Binding-site contacts:
Ligand atom CD2 contacts residue GLN1063 of chain 8.QA at 3.6 Å.
Ligand atom CG contacts residue ALA1120 of chain 8.QA at 4.4 Å (hydrophobic).
Ligand atom CE1 contacts residue ASN1072 of chain 8.QA at 3.3 Å.
Ligand atom OH contacts residue GLN1063 of chain 8.QA at 3.7 Å.
Ligand atom CG contacts residue HIS1126 of chain 8.QA at 4.3 Å.
Ligand atom CD2 contacts residue PHE1125 of chain 8.QA at 4.2 Å (hydrophobic).
Ligand atom OH contacts residue ASN1072 of chain 8.QA at 3.1 Å (h-bond).
Ligand atom O contacts residue VAL1202 of chain 8.QA at 3.2 Å.
Ligand atom O contacts residue HIS1126 of chain 8.QA at 3.3 Å (h-bond).
Ligand atom CD1 contacts residue ASN1122 of chain 8.QA at 4.3 Å.
Ligand atom CE2 contacts residue GLN1063 of chain 8.QA at 3.3 Å.
Ligand atom CE2 contacts residue ASN1072 of chain 8.QA at 4.4 Å.
Ligand atom CZ contacts residue GLN1063 of chain 8.QA at 4.1 Å.
Ligand atom CE1 contacts residue THR1121 of chain 8.QA at 3.9 Å.
Ligand atom SD contacts residue ASN1072 of chain 8.QA at 3.7 Å.
Ligand atom CZ contacts residue ASN1072 of chain 8.QA at 3.5 Å.
Ligand atom CD2 contacts residue ALA1120 of chain 8.QA at 3.5 Å (hydrophobic).
Ligand atom CD1 contacts residue THR1121 of chain 8.QA at 3.0 Å.
Ligand atom O contacts residue GLN1063 of chain 8.QA at 2.9 Å (h-bond).
Ligand atom CD2 contacts residue LEU1129 of chain 8.QA at 4.2 Å (hydrophobic).
Ligand atom CD2 contacts residue THR1121 of chain 8.QA at 4.3 Å.
Ligand atom OH contacts residue HIS1068 of chain 8.QA at 3.8 Å.
Ligand atom C contacts residue GLN1063 of chain 8.QA at 3.9 Å.
Ligand atom CG contacts residue GLN1063 of chain 8.QA at 4.3 Å.
Ligand atom CA contacts residue GLN1063 of chain 8.QA at 4.3 Å.
Ligand atom C contacts residue VAL1202 of chain 8.QA at 4.2 Å (hydrophobic).
Ligand atom CG2 contacts residue GLN1063 of chain 8.QA at 3.3 Å.
Ligand atom CD1 contacts residue GLN1063 of chain 8.QA at 3.8 Å.
Ligand atom CA contacts residue HIS1126 of chain 8.QA at 4.3 Å.
Ligand atom CB contacts residue THR1121 of chain 8.QA at 3.3 Å.
Ligand atom O contacts residue THR1121 of chain 8.QA at 4.0 Å.
Ligand atom CD1 contacts residue ALA1120 of chain 8.QA at 4.3 Å (hydrophobic).
Ligand atom C contacts residue HIS1126 of chain 8.QA at 4.0 Å.
Ligand atom CG contacts residue ASN1072 of chain 8.QA at 4.2 Å.
Ligand atom CD1 contacts residue PHE1125 of chain 8.QA at 3.6 Å (hydrophobic).
Ligand atom CG contacts residue THR1121 of chain 8.QA at 3.3 Å.
Ligand atom CB contacts residue GLN1063 of chain 8.QA at 4.5 Å.
Ligand atom CD2 contacts residue THR1121 of chain 8.QA at 4.0 Å.
Ligand atom CD1 contacts residue ASN1072 of chain 8.QA at 4.0 Å.
Ligand atom CD2 contacts residue HIS1126 of chain 8.QA at 3.4 Å.

This small molecule binds to this protein.
Small molecule (SMILES): CC[C@H](C)[C@H](N)C(=O)N[C@@H](CC(C)C)C(=O)N1CCC[C@H]1C(=O)N[C@@H](CCSC)C(=O)N[C@@H](Cc1ccc(O)cc1)C(=O)N[C@@H](CCCCN)C(=O)N[C@@H](CC(C)C)C(=O)N[C@@H](CO)C(=O)N1CCC[C@H]1C=O

Sequence of chain 8.QA:
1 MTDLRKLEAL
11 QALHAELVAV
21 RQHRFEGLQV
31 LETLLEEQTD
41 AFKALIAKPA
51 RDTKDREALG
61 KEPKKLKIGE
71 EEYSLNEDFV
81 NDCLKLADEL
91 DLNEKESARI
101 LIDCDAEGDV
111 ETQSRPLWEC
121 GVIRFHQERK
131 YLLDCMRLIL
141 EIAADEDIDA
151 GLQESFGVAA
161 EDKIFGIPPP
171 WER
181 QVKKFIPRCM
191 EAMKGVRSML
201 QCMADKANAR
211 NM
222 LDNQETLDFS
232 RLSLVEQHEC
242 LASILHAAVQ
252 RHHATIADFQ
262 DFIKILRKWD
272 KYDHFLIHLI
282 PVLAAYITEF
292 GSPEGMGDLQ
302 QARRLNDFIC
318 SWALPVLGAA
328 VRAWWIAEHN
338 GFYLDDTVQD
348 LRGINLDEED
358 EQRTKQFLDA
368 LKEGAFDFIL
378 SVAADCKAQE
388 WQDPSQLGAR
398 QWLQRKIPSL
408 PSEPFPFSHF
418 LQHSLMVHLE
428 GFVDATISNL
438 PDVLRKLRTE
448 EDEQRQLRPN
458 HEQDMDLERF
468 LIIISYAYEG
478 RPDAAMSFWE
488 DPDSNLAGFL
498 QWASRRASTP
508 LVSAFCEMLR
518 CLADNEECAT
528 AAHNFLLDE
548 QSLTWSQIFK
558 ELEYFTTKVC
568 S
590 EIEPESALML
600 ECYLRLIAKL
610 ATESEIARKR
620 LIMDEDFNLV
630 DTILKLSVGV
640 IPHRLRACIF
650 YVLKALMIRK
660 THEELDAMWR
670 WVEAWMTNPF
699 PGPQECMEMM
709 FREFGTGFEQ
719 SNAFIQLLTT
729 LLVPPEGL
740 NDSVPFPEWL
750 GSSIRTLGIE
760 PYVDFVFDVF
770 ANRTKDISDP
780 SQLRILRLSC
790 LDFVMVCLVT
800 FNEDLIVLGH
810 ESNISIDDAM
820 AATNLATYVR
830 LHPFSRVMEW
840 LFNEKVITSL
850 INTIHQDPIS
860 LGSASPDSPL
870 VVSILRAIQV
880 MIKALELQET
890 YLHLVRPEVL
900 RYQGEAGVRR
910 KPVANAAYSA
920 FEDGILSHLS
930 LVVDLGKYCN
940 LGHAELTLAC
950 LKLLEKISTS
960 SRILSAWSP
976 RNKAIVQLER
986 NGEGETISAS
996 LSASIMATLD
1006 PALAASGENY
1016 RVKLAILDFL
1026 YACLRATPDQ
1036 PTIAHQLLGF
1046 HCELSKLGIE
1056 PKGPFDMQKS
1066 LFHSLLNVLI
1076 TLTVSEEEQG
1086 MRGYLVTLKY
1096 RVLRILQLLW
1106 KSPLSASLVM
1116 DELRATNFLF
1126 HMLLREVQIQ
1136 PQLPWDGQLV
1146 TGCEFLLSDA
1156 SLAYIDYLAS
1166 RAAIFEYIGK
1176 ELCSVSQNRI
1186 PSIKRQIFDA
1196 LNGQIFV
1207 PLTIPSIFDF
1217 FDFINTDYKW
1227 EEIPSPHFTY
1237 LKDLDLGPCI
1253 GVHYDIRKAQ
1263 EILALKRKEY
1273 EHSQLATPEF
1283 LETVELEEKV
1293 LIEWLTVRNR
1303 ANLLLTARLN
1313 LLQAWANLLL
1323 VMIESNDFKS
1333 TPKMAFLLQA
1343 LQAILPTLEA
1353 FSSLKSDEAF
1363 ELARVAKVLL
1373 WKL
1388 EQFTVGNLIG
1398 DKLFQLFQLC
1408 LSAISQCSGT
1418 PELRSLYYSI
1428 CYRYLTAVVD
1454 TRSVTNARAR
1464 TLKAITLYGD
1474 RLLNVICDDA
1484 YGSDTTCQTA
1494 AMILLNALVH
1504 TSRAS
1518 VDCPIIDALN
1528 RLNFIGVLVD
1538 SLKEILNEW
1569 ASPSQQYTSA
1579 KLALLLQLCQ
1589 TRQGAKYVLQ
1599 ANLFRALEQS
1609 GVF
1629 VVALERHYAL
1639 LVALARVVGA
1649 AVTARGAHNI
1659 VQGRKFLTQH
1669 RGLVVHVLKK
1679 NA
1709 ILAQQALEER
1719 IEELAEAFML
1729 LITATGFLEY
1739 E